Binding-site contacts:
Ligand atom C2 contacts residue ASN110 of chain 1.D at 2.5 Å.
Ligand atom O6 contacts residue THR196 of chain 1.D at 3.6 Å.
Ligand atom C3 contacts residue ASN110 of chain 1.D at 3.8 Å.
Ligand atom O5 contacts residue THR196 of chain 1.D at 4.1 Å.
Ligand atom C4 contacts residue ASN110 of chain 1.D at 4.3 Å.
Ligand atom N2 contacts residue ASN110 of chain 1.D at 2.9 Å (h-bond).
Ligand atom O5 contacts residue ASN110 of chain 1.D at 2.4 Å (h-bond).
Ligand atom C1 contacts residue ASN110 of chain 1.D at 1.4 Å.
Ligand atom C7 contacts residue ASN110 of chain 1.D at 4.0 Å.
Ligand atom C5 contacts residue ASN110 of chain 1.D at 3.7 Å.
Ligand atom C6 contacts residue THR196 of chain 1.D at 4.4 Å.

Sequence of chain 1.D:
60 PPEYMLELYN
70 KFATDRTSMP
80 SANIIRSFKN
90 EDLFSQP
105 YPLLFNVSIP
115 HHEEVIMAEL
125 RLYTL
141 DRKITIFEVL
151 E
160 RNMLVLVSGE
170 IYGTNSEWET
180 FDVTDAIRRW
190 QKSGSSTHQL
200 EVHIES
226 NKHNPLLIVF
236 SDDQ

The protein below binds the small molecule below.
Small molecule (SMILES): CC(=O)N[C@@H]1[C@@H](O)[C@H](O)[C@@H](CO)O[C@H]1O